This protein binds this small molecule.
Small molecule (SMILES): [O][Re+]([O])([O])([C]=O)([C]=O)[C]=O

Binding-site contacts:
Ligand atom C4 contacts residue ILE88 of chain 1.B at 3.5 Å (hydrophobic).
Ligand atom RE1 contacts residue ASP87 of chain 1.B at 4.3 Å.
Ligand atom O11 contacts residue HIS15 of chain 1.B at 2.9 Å (h-bond).
Ligand atom C6 contacts residue ARG14 of chain 1.B at 4.3 Å.
Ligand atom O4 contacts residue PHE3 of chain 1.B at 4.1 Å.
Ligand atom O5 contacts residue ASP87 of chain 1.B at 4.0 Å.
Ligand atom C5 contacts residue ASP87 of chain 1.B at 3.9 Å.
Ligand atom O11 contacts residue THR89 of chain 1.B at 3.0 Å (h-bond).
Ligand atom C4 contacts residue ALA11 of chain 1.B at 4.2 Å (hydrophobic).
Ligand atom O4 contacts residue SER86 of chain 1.B at 4.3 Å.
Ligand atom RE1 contacts residue HIS15 of chain 1.B at 2.6 Å.
Ligand atom C6 contacts residue HIS15 of chain 1.B at 3.4 Å.
Ligand atom O12 contacts residue HIS15 of chain 1.B at 3.7 Å.
Ligand atom O4 contacts residue HIS15 of chain 1.B at 3.7 Å.
Ligand atom C5 contacts residue HIS15 of chain 1.B at 4.3 Å.
Ligand atom O4 contacts residue ASP87 of chain 1.B at 4.3 Å.
Ligand atom O6 contacts residue ARG14 of chain 1.B at 4.0 Å.
Ligand atom O6 contacts residue HIS15 of chain 1.B at 4.2 Å.
Ligand atom C6 contacts residue ALA11 of chain 1.B at 4.2 Å (hydrophobic).
Ligand atom O4 contacts residue ALA11 of chain 1.B at 3.9 Å.
Ligand atom O4 contacts residue ILE88 of chain 1.B at 2.9 Å.
Ligand atom C4 contacts residue HIS15 of chain 1.B at 2.9 Å.
Ligand atom O6 contacts residue ALA11 of chain 1.B at 3.6 Å.
Ligand atom O11 contacts residue ASP87 of chain 1.B at 2.7 Å (salt-bridge).

Sequence of chain 1.B:
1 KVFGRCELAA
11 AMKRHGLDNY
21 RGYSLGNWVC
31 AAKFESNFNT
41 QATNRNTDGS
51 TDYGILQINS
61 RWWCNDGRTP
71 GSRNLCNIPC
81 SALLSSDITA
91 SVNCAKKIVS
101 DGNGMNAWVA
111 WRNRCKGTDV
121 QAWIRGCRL